Sequence of chain 1.A:
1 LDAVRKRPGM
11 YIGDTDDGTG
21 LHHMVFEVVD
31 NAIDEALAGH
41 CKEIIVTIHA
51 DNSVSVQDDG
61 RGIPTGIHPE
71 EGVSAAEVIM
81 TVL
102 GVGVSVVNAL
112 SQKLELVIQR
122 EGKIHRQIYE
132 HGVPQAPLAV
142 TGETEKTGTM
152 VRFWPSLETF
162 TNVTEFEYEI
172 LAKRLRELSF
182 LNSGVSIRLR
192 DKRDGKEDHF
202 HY

Sequence of chain 1.B:
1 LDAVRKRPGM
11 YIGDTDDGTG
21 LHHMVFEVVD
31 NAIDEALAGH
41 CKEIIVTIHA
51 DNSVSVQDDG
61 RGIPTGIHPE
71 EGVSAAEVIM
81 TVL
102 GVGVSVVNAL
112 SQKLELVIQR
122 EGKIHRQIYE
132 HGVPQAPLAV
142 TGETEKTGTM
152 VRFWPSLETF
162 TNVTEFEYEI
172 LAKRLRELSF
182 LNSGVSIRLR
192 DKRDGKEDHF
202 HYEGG

This protein binds this small molecule.
Small molecule (SMILES): Nc1nc2ccccc2[nH]1

Binding-site contacts:
Ligand atom CAI contacts residue HIS132 of chain 1.A at 3.5 Å.
Ligand atom CAH contacts residue ARG5 of chain 1.B at 4.0 Å.
Ligand atom NAA contacts residue ARG5 of chain 1.B at 3.3 Å (salt-bridge).
Ligand atom CAD contacts residue HIS132 of chain 1.B at 3.3 Å.
Ligand atom CAB contacts residue HIS132 of chain 1.A at 3.2 Å.
Ligand atom NAG contacts residue HIS132 of chain 1.A at 3.7 Å.
Ligand atom NAA contacts residue VAL134 of chain 1.A at 4.2 Å.
Ligand atom CAB contacts residue GLU159 of chain 1.A at 2.9 Å.
Ligand atom CAC contacts residue GLU159 of chain 1.A at 4.1 Å.
Ligand atom CAD contacts residue GLU159 of chain 1.A at 2.9 Å.
Ligand atom NAF contacts residue HIS132 of chain 1.B at 3.6 Å.
Ligand atom CAC contacts residue HIS132 of chain 1.A at 3.2 Å.
Ligand atom CAE contacts residue HIS132 of chain 1.B at 3.5 Å.
Ligand atom CAI contacts residue GLU159 of chain 1.A at 4.2 Å.
Ligand atom CAB contacts residue GLU159 of chain 1.B at 4.3 Å.
Ligand atom NAG contacts residue ARG5 of chain 1.B at 4.3 Å.
Ligand atom CAE contacts residue HIS132 of chain 1.A at 3.2 Å.
Ligand atom NAF contacts residue HIS132 of chain 1.A at 3.7 Å.
Ligand atom CAJ contacts residue GLU159 of chain 1.B at 4.2 Å.
Ligand atom NAA contacts residue HIS132 of chain 1.B at 4.4 Å.
Ligand atom CAE contacts residue GLU159 of chain 1.B at 2.9 Å.
Ligand atom NAA contacts residue ARG5 of chain 1.A at 3.4 Å (salt-bridge).
Ligand atom CAH contacts residue HIS132 of chain 1.A at 3.6 Å.
Ligand atom CAB contacts residue HIS132 of chain 1.B at 3.2 Å.
Ligand atom CAC contacts residue GLU159 of chain 1.B at 3.1 Å.
Ligand atom CAH contacts residue HIS132 of chain 1.B at 3.8 Å.
Ligand atom CAJ contacts residue HIS132 of chain 1.B at 3.5 Å.
Ligand atom CAD contacts residue HIS132 of chain 1.A at 3.5 Å.
Ligand atom CAJ contacts residue HIS132 of chain 1.A at 3.5 Å.
Ligand atom NAF contacts residue ARG5 of chain 1.A at 4.3 Å.
Ligand atom CAH contacts residue ARG5 of chain 1.A at 4.2 Å.
Ligand atom NAA contacts residue HIS132 of chain 1.A at 4.0 Å.
Ligand atom CAI contacts residue HIS132 of chain 1.B at 3.5 Å.
Ligand atom CAC contacts residue HIS132 of chain 1.B at 3.2 Å.
Ligand atom NAG contacts residue HIS132 of chain 1.B at 3.8 Å.